Binding-site contacts:
Ligand atom C5 contacts residue ASP793 of chain 1.B at 3.9 Å.
Ligand atom O7 contacts residue ASN706 of chain 1.C at 3.0 Å (h-bond).
Ligand atom C7 contacts residue ASN706 of chain 1.C at 3.1 Å.
Ligand atom C2 contacts residue ASN706 of chain 1.C at 2.5 Å.
Ligand atom O6 contacts residue ASP793 of chain 1.B at 2.7 Å (salt-bridge).
Ligand atom C3 contacts residue ASN706 of chain 1.C at 3.8 Å.
Ligand atom C4 contacts residue ASN706 of chain 1.C at 4.2 Å.
Ligand atom C6 contacts residue ASP793 of chain 1.B at 3.5 Å.
Ligand atom O5 contacts residue ASN706 of chain 1.C at 2.4 Å (h-bond).
Ligand atom C8 contacts residue ASN706 of chain 1.C at 4.2 Å.
Ligand atom C1 contacts residue ASN706 of chain 1.C at 1.4 Å.
Ligand atom C1 contacts residue ASP793 of chain 1.B at 4.0 Å.
Ligand atom C8 contacts residue GLY1128 of chain 1.C at 3.6 Å.
Ligand atom O5 contacts residue ASP793 of chain 1.B at 3.0 Å (salt-bridge).
Ligand atom N2 contacts residue ASN706 of chain 1.C at 2.9 Å (h-bond).
Ligand atom C5 contacts residue ASN706 of chain 1.C at 3.7 Å.

A protein and the small-molecule ligand that binds it are described below.
Small molecule (SMILES): CC(=O)N[C@@H]1[C@@H](O)[C@H](O)[C@@H](CO)O[C@H]1O

Sequence of chain 1.B:
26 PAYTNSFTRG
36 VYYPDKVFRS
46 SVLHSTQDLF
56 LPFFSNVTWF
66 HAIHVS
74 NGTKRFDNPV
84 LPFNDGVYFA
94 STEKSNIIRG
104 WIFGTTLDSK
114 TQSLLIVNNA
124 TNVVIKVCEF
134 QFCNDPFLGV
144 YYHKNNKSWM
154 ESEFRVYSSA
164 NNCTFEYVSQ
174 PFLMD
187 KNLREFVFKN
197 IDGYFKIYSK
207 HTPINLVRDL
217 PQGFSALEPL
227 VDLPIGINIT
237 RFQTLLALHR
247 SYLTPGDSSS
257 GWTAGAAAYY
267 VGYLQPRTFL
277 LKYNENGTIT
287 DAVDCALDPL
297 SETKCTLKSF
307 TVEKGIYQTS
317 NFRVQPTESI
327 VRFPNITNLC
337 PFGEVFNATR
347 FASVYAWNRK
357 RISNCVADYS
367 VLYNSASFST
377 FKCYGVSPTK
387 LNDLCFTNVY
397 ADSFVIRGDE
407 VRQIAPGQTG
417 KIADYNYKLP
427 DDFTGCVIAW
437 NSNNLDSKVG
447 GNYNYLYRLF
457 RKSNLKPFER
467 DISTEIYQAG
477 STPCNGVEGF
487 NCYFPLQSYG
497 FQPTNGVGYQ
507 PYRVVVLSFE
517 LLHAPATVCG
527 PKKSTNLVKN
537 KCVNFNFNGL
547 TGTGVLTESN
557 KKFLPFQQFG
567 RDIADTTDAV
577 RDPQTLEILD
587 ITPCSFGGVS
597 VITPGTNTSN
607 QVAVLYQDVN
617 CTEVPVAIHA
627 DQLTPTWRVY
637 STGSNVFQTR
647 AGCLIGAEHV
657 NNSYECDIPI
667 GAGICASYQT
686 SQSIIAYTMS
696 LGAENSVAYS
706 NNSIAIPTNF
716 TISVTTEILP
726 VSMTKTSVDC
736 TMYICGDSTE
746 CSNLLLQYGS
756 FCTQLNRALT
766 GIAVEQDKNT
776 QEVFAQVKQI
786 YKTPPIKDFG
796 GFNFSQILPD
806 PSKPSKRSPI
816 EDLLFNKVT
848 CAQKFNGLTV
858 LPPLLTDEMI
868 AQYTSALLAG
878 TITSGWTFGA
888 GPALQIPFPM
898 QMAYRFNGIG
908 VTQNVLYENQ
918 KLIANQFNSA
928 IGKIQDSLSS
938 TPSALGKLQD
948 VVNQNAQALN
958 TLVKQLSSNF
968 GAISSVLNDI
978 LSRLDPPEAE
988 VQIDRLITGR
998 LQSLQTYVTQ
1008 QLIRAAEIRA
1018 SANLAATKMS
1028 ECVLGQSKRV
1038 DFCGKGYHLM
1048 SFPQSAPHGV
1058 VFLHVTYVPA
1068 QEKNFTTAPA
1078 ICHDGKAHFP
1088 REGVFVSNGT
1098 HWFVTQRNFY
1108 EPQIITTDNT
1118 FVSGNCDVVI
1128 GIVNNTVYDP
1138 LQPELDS

Sequence of chain 1.C:
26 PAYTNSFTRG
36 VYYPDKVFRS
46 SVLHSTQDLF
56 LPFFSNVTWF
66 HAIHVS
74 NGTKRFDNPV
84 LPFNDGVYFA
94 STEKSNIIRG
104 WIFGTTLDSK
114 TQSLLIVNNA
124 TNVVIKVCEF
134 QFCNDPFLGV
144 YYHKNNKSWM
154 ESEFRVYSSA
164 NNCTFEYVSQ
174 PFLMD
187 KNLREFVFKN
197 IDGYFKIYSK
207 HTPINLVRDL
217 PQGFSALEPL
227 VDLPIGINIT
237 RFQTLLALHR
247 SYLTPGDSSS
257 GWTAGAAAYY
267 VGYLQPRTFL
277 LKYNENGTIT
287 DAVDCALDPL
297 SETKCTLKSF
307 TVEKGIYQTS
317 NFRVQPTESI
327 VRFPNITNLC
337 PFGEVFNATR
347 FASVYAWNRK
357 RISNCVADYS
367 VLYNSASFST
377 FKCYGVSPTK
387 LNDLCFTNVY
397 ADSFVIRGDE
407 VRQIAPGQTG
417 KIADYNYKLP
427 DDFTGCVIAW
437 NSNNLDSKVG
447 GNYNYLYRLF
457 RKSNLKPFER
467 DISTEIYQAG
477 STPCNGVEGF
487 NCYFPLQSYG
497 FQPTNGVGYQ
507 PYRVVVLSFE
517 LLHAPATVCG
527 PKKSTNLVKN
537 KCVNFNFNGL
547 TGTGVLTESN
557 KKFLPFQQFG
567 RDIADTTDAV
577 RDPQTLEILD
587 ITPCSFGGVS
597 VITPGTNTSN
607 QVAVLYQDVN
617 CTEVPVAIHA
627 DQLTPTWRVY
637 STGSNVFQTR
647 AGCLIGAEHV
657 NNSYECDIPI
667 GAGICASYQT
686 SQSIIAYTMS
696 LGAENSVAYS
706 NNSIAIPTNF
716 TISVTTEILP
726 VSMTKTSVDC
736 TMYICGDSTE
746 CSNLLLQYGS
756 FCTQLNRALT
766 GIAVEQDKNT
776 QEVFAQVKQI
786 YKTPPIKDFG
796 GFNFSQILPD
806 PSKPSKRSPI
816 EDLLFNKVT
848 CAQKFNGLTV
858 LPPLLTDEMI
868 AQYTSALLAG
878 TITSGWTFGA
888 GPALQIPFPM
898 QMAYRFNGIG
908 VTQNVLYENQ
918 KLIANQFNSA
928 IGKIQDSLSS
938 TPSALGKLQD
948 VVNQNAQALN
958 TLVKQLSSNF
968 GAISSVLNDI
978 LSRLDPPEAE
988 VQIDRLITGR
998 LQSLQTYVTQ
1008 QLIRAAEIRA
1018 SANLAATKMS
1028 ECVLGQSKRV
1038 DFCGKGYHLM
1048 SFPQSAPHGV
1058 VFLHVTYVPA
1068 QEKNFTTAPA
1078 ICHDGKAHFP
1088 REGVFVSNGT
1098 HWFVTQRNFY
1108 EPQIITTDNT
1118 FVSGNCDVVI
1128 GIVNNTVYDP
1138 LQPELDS